Sequence of chain 1.A:
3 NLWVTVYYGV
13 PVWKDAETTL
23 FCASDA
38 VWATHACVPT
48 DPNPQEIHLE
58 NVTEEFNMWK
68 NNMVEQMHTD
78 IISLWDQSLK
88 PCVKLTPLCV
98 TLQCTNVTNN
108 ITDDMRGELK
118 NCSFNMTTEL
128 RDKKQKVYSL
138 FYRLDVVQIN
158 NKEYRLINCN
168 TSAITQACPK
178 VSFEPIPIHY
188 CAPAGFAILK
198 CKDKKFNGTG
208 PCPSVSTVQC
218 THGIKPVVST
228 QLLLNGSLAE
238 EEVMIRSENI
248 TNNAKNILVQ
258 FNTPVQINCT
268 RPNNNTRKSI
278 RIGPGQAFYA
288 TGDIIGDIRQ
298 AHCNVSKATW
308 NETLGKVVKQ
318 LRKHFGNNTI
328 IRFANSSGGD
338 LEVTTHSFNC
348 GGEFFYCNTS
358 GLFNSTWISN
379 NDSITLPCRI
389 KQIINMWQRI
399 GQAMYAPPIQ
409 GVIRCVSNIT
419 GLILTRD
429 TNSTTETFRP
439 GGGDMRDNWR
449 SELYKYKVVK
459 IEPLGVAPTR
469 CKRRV

Binding-site contacts:
Ligand atom C7 contacts residue NAG2 of chain 1.W at 3.8 Å.
Ligand atom O4 contacts residue NAG2 of chain 1.W at 3.5 Å (h-bond).
Ligand atom O5 contacts residue ASN332 of chain 1.A at 2.5 Å (h-bond).
Ligand atom N2 contacts residue ASN332 of chain 1.A at 2.6 Å (h-bond).
Ligand atom C1 contacts residue SER333 of chain 1.A at 4.3 Å.
Ligand atom O7 contacts residue ASN332 of chain 1.A at 3.7 Å.
Ligand atom C6 contacts residue NAG2 of chain 1.W at 4.1 Å.
Ligand atom C7 contacts residue ASN332 of chain 1.A at 3.1 Å.
Ligand atom O7 contacts residue SER357 of chain 1.A at 4.3 Å.
Ligand atom C1 contacts residue ASN332 of chain 1.A at 1.5 Å.
Ligand atom C8 contacts residue THR341 of chain 1.A at 2.9 Å.
Ligand atom C7 contacts residue THR341 of chain 1.A at 4.4 Å.
Ligand atom C3 contacts residue ASN332 of chain 1.A at 3.8 Å.
Ligand atom C5 contacts residue ASN332 of chain 1.A at 3.7 Å.
Ligand atom N2 contacts residue NAG2 of chain 1.W at 2.8 Å (h-bond).
Ligand atom O7 contacts residue NAG1 of chain 1.W at 3.4 Å (h-bond).
Ligand atom O3 contacts residue NAG2 of chain 1.W at 3.9 Å.
Ligand atom C2 contacts residue ASN332 of chain 1.A at 2.5 Å.
Ligand atom C2 contacts residue NAG2 of chain 1.W at 3.5 Å.
Ligand atom O7 contacts residue ASN355 of chain 1.A at 4.5 Å.
Ligand atom C5 contacts residue NAG2 of chain 1.W at 4.3 Å.
Ligand atom C8 contacts residue NAG2 of chain 1.W at 3.8 Å.
Ligand atom C4 contacts residue NAG2 of chain 1.W at 3.3 Å.
Ligand atom C7 contacts residue SER357 of chain 1.A at 4.4 Å.
Ligand atom C3 contacts residue NAG2 of chain 1.W at 4.0 Å.
Ligand atom C4 contacts residue ASN332 of chain 1.A at 4.3 Å.
Ligand atom C8 contacts residue ASN332 of chain 1.A at 4.1 Å.
Ligand atom C1 contacts residue NAG2 of chain 1.W at 3.2 Å.
Ligand atom N2 contacts residue SER333 of chain 1.A at 4.4 Å.

A small-molecule ligand and the protein it binds are described below.
Small molecule (SMILES): CC(=O)N[C@H]1[C@H](O[C@H]2[C@H](O)[C@@H](NC(C)=O)CO[C@@H]2CO)O[C@H](CO)[C@@H](O[C@@H]2O[C@H](CO)[C@@H](O)[C@H](O)[C@@H]2O)[C@@H]1O